This protein binds this small molecule.
Small molecule (SMILES): Nc1ccn([C@@H]2O[C@H](CO[P](=O)(O)O[C@H]3[C@@H](O)[C@H](n4ccc(=O)[nH]c4=O)O[C@@H]3CO[P](=O)(O)O[C@H]3[C@@H](O)[C@H](n4ccc(=O)[nH]c4=O)O[C@@H]3CO[P](=O)(O)O[C@H]3[C@@H](O)[C@H](n4cnc5c(N)ncnc54)O[C@@H]3CO[P](=O)(O)O[C@H]3[C@@H](O)[C@H](n4cnc5c(N)ncnc54)O[C@@H]3CO)[C@@H](O[P](=O)(O)OC[C@H]3O[C@@H](n4ccc(=O)[nH]c4=O)[C@H](O)[C@@H]3O[P](=O)(O)OC[C@H]3O[C@@H](n4cnc5c(N)ncnc54)[C@H](O)[C@@H]3O[P](=O)(O)OC[C@H]3O[C@@H](n4cnc5c(N)ncnc54)[C@H](O)[C@@H]3O)[C@H]2O)c(=O)n1

Binding-site contacts:
Ligand atom OP1 contacts residue MG1 of chain 1.WY at 2.1 Å.
Ligand atom N6 contacts residue PHE190 of chain 1.FC at 3.2 Å.
Ligand atom C6 contacts residue HIS197 of chain 1.FC at 3.4 Å.
Ligand atom C6 contacts residue ARG79 of chain 1.NB at 3.4 Å.
Ligand atom N7 contacts residue THR198 of chain 1.FC at 3.4 Å (h-bond).
Ligand atom O4 contacts residue GLU123 of chain 1.FC at 3.2 Å (salt-bridge).
Ligand atom O3' contacts residue ARG195 of chain 1.FC at 3.1 Å.
Ligand atom N1 contacts residue GLU123 of chain 1.FC at 3.4 Å.
Ligand atom N7 contacts residue HIS197 of chain 1.FC at 3.4 Å (h-bond).
Ligand atom O4 contacts residue PHE190 of chain 1.FC at 3.2 Å.
Ligand atom N6 contacts residue ARG79 of chain 1.NB at 2.8 Å (salt-bridge).
Ligand atom C2 contacts residue GLY120 of chain 1.FC at 3.2 Å.
Ligand atom N6 contacts residue VAL185 of chain 1.FC at 3.1 Å.
Ligand atom N6 contacts residue THR198 of chain 1.FC at 2.9 Å (h-bond).
Ligand atom OP2 contacts residue PHE190 of chain 1.FC at 3.3 Å (h-bond).
Ligand atom N9 contacts residue HIS197 of chain 1.FC at 3.4 Å.
Ligand atom O3' contacts residue HIS197 of chain 1.FC at 3.2 Å.
Ligand atom N1 contacts residue ARG79 of chain 1.NB at 3.1 Å (salt-bridge).
Ligand atom N6 contacts residue SER188 of chain 1.FC at 2.5 Å (h-bond).
Ligand atom P contacts residue MG1 of chain 1.WY at 3.4 Å.
Ligand atom N3 contacts residue HIS197 of chain 1.FC at 3.4 Å (h-bond).
Ligand atom C2 contacts residue GLY121 of chain 1.FC at 3.3 Å.
Ligand atom C6 contacts residue SER188 of chain 1.FC at 3.2 Å.
Ligand atom O2' contacts residue ARG195 of chain 1.FC at 2.6 Å (salt-bridge).
Ligand atom N6 contacts residue GLY82 of chain 1.NB at 2.9 Å.
Ligand atom C5 contacts residue ARG196 of chain 1.FC at 3.3 Å.
Ligand atom C8 contacts residue ARG196 of chain 1.FC at 3.4 Å.
Ligand atom N3 contacts residue THR122 of chain 1.FC at 3.1 Å (h-bond).
Ligand atom N1 contacts residue HIS197 of chain 1.FC at 3.4 Å.
Ligand atom C4 contacts residue THR122 of chain 1.FC at 3.4 Å.
Ligand atom N3 contacts residue GLY120 of chain 1.FC at 3.2 Å (h-bond).
Ligand atom N9 contacts residue ARG196 of chain 1.FC at 3.1 Å (salt-bridge).
Ligand atom C2' contacts residue ARG196 of chain 1.FC at 3.2 Å.
Ligand atom C2 contacts residue HIS197 of chain 1.FC at 3.3 Å.
Ligand atom C4 contacts residue HIS197 of chain 1.FC at 3.2 Å.
Ligand atom N3 contacts residue GLY121 of chain 1.FC at 3.4 Å.
Ligand atom N1 contacts residue ARG196 of chain 1.FC at 3.1 Å.
Ligand atom O2 contacts residue GLY121 of chain 1.FC at 2.9 Å.
Ligand atom C4 contacts residue ARG196 of chain 1.FC at 3.1 Å.
Ligand atom N1 contacts residue SER188 of chain 1.FC at 3.3 Å (h-bond).

Sequence of chain 1.NB:
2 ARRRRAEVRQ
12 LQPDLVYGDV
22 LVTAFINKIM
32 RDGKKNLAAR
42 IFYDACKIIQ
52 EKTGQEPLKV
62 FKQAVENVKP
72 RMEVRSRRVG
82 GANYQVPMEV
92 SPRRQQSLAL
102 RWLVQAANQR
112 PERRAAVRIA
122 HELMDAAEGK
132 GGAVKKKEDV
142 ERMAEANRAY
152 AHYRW

Sequence of chain 1.SB:
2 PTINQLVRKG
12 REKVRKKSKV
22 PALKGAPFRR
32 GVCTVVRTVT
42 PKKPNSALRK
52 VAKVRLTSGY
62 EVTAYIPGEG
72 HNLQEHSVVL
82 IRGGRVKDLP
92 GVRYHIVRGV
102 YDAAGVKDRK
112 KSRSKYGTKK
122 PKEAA

Sequence of chain 1.FC:
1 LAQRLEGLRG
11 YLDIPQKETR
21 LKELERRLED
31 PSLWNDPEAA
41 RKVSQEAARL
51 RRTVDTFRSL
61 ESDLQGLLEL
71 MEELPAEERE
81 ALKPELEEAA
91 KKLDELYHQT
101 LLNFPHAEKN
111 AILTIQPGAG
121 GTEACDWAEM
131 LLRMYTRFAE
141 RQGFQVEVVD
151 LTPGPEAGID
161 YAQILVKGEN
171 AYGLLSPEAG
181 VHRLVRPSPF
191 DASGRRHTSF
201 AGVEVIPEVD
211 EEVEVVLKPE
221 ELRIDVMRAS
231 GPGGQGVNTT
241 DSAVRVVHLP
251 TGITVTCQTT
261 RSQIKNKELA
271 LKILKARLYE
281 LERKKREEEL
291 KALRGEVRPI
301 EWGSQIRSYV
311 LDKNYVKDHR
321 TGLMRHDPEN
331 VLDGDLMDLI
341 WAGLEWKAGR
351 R